This protein binds this small molecule.
Small molecule (SMILES): COc1ccc(NC(=O)Nc2ccc3c(c2)C(=O)N([C@@H](C)CO)C[C@H](C)[C@H](CN(C)Cc2ccc4c(c2)OCO4)O3)cc1

Sequence of chain 1.A:
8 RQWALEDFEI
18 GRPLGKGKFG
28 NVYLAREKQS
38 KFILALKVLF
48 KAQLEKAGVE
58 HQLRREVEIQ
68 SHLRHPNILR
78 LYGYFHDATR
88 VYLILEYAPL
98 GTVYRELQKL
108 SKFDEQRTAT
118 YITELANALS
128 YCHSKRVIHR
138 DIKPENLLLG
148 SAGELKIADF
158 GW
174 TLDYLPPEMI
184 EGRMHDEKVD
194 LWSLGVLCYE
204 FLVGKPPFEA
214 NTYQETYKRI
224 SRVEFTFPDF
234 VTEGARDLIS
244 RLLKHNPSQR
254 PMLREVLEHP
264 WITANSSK

Binding-site contacts:
Ligand atom CBE contacts residue ALA95 of chain 1.A at 3.5 Å (hydrophobic).
Ligand atom CBB contacts residue LEU145 of chain 1.A at 3.8 Å (hydrophobic).
Ligand atom CBO contacts residue LYS25 of chain 1.A at 3.7 Å.
Ligand atom CBQ contacts residue PHE26 of chain 1.A at 3.6 Å (hydrophobic).
Ligand atom CAN contacts residue ALA155 of chain 1.A at 3.7 Å (hydrophobic).
Ligand atom CBL contacts residue LEU60 of chain 1.A at 3.8 Å (hydrophobic).
Ligand atom CAN contacts residue LEU145 of chain 1.A at 3.5 Å (hydrophobic).
Ligand atom CBO contacts residue GLU63 of chain 1.A at 3.5 Å.
Ligand atom OAX contacts residue LYS25 of chain 1.A at 3.7 Å.
Ligand atom CAF contacts residue GLU142 of chain 1.A at 3.2 Å.
Ligand atom OBP contacts residue GLN59 of chain 1.A at 3.8 Å.
Ligand atom CAL contacts residue LYS44 of chain 1.A at 3.2 Å.
Ligand atom CBQ contacts residue VAL56 of chain 1.A at 3.6 Å (hydrophobic).
Ligand atom OBP contacts residue LEU60 of chain 1.A at 3.3 Å (h-bond).
Ligand atom CAY contacts residue VAL29 of chain 1.A at 3.5 Å (hydrophobic).
Ligand atom CBG contacts residue ASP156 of chain 1.A at 3.8 Å.
Ligand atom CAP contacts residue LYS23 of chain 1.A at 3.1 Å.
Ligand atom OAX contacts residue ASN143 of chain 1.A at 2.8 Å (h-bond).
Ligand atom OBD contacts residue ALA42 of chain 1.A at 3.7 Å.
Ligand atom OAT contacts residue LYS25 of chain 1.A at 2.9 Å (salt-bridge).
Ligand atom CBO contacts residue ASP156 of chain 1.A at 3.7 Å.
Ligand atom OBF contacts residue ALA95 of chain 1.A at 3.0 Å (h-bond).
Ligand atom OBI contacts residue LYS44 of chain 1.A at 2.6 Å (salt-bridge).
Ligand atom CBE contacts residue GLU93 of chain 1.A at 3.2 Å.
Ligand atom NAS contacts residue ASP156 of chain 1.A at 3.8 Å.
Ligand atom CAK contacts residue LYS44 of chain 1.A at 3.8 Å.
Ligand atom CAN contacts residue GLU142 of chain 1.A at 3.5 Å.
Ligand atom CAM contacts residue THR99 of chain 1.A at 3.7 Å.
Ligand atom CAW contacts residue ASN143 of chain 1.A at 3.4 Å.
Ligand atom CBG contacts residue LYS44 of chain 1.A at 3.7 Å.
Ligand atom NBH contacts residue ASP156 of chain 1.A at 3.5 Å (salt-bridge).
Ligand atom CAV contacts residue GLU142 of chain 1.A at 3.5 Å.
Ligand atom CAQ contacts residue LEU21 of chain 1.A at 3.3 Å (hydrophobic).
Ligand atom CBC contacts residue LEU21 of chain 1.A at 3.8 Å (hydrophobic).
Ligand atom CAB contacts residue LYS44 of chain 1.A at 3.7 Å.
Ligand atom CAE contacts residue ASN143 of chain 1.A at 3.7 Å.
Ligand atom CBE contacts residue ALA42 of chain 1.A at 3.6 Å (hydrophobic).
Ligand atom OAT contacts residue GLY24 of chain 1.A at 3.0 Å.
Ligand atom OAT contacts residue LYS44 of chain 1.A at 3.1 Å (salt-bridge).
Ligand atom CAE contacts residue GLU142 of chain 1.A at 3.4 Å.